Sequence of chain 1.A:
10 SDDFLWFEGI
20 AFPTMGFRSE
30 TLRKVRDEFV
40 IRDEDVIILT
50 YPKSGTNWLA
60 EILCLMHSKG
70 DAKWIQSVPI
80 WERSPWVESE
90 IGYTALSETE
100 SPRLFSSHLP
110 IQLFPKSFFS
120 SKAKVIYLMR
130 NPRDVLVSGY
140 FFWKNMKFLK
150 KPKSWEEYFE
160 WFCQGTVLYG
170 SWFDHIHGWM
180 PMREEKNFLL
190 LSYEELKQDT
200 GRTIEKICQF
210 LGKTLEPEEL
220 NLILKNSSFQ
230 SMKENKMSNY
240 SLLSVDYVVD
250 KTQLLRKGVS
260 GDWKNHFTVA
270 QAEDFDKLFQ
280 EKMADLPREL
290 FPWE

A small-molecule ligand and the protein it binds are described below.
Small molecule (SMILES): C[C@]12CC[C@H](O)CC1=CC[C@@H]1[C@@H]2CC[C@]2(C)C(=O)CC[C@@H]12

Binding-site contacts:
Ligand atom C6 contacts residue PHE26 of chain 1.A at 4.5 Å (hydrophobic).
Ligand atom C2 contacts residue LYS52 of chain 1.A at 4.3 Å.
Ligand atom O17 contacts residue TYR246 of chain 1.A at 3.8 Å.
Ligand atom C7 contacts residue PHE26 of chain 1.A at 4.0 Å (hydrophobic).
Ligand atom C15 contacts residue PRO22 of chain 1.A at 3.6 Å (hydrophobic).
Ligand atom O3 contacts residue TYR239 of chain 1.A at 3.4 Å (h-bond).
Ligand atom C5 contacts residue TRP142 of chain 1.A at 4.5 Å (hydrophobic).
Ligand atom C11 contacts residue MET145 of chain 1.A at 4.2 Å (hydrophobic).
Ligand atom C2 contacts residue PHE141 of chain 1.A at 4.2 Å (hydrophobic).
Ligand atom O17 contacts residue LYS146 of chain 1.A at 3.5 Å (salt-bridge).
Ligand atom C3 contacts residue HIS107 of chain 1.A at 4.0 Å.
Ligand atom C3 contacts residue TRP85 of chain 1.A at 4.4 Å (hydrophobic).
Ligand atom C18 contacts residue TYR246 of chain 1.A at 3.7 Å (hydrophobic).
Ligand atom C4 contacts residue TRP85 of chain 1.A at 4.0 Å (hydrophobic).
Ligand atom O3 contacts residue TRP85 of chain 1.A at 3.6 Å.
Ligand atom C14 contacts residue PRO22 of chain 1.A at 4.3 Å (hydrophobic).
Ligand atom C3 contacts residue TYR239 of chain 1.A at 4.1 Å (hydrophobic).
Ligand atom O17 contacts residue MET145 of chain 1.A at 3.6 Å.
Ligand atom C1 contacts residue TYR239 of chain 1.A at 4.0 Å (hydrophobic).
Ligand atom O3 contacts residue HIS107 of chain 1.A at 3.1 Å (h-bond).
Ligand atom C11 contacts residue LEU242 of chain 1.A at 3.7 Å (hydrophobic).
Ligand atom C9 contacts residue TRP142 of chain 1.A at 4.1 Å (hydrophobic).
Ligand atom C17 contacts residue MET145 of chain 1.A at 4.4 Å (hydrophobic).
Ligand atom C12 contacts residue MET145 of chain 1.A at 3.2 Å (hydrophobic).
Ligand atom C6 contacts residue PRO22 of chain 1.A at 4.5 Å (hydrophobic).
Ligand atom C16 contacts residue MET24 of chain 1.A at 3.9 Å (hydrophobic).
Ligand atom C7 contacts residue PRO22 of chain 1.A at 3.8 Å (hydrophobic).
Ligand atom C2 contacts residue TYR239 of chain 1.A at 3.4 Å (hydrophobic).
Ligand atom C13 contacts residue MET145 of chain 1.A at 4.4 Å (hydrophobic).
Ligand atom C11 contacts residue PHE141 of chain 1.A at 4.4 Å (hydrophobic).
Ligand atom C12 contacts residue LEU242 of chain 1.A at 4.0 Å (hydrophobic).
Ligand atom C1 contacts residue PHE141 of chain 1.A at 3.6 Å (hydrophobic).
Ligand atom C15 contacts residue MET24 of chain 1.A at 3.2 Å (hydrophobic).
Ligand atom C4 contacts residue HIS107 of chain 1.A at 4.2 Å.
Ligand atom C16 contacts residue PRO22 of chain 1.A at 4.2 Å (hydrophobic).